Sequence of chain 1.K:
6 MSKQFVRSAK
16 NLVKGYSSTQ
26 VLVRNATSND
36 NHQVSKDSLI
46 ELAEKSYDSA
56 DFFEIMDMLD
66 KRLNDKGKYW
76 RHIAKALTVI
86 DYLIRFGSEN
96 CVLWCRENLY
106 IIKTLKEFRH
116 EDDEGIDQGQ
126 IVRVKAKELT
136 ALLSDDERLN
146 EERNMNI

Sequence of chain 1.I:
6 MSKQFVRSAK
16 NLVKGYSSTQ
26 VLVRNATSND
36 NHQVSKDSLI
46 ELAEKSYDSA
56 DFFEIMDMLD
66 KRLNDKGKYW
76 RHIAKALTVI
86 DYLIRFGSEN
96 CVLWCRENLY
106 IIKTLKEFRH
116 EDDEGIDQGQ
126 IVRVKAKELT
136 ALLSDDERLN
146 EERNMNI

A small-molecule ligand and the protein it binds are described below.
Small molecule (SMILES): CCCCCCCC(=O)OC[C@H](COP(=O)(O)O[C@@H]1[C@H](O)[C@H](O)[C@@H](OP(=O)(O)O)[C@H](OP(=O)(O)O)[C@H]1O)OC(=O)CCCCCCC

Binding-site contacts:
Ligand atom C5 contacts residue LYS19 of chain 1.K at 4.3 Å.
Ligand atom C3 contacts residue LYS19 of chain 1.I at 4.0 Å.
Ligand atom C4 contacts residue LYS19 of chain 1.I at 3.8 Å.
Ligand atom O52 contacts residue LYS15 of chain 1.K at 3.7 Å.
Ligand atom O41 contacts residue LYS15 of chain 1.I at 3.4 Å (salt-bridge).
Ligand atom O3 contacts residue LYS19 of chain 1.K at 4.5 Å.
Ligand atom P5 contacts residue LYS19 of chain 1.K at 4.0 Å.
Ligand atom P1 contacts residue LYS15 of chain 1.K at 3.3 Å.
Ligand atom O41 contacts residue LYS19 of chain 1.I at 4.0 Å.
Ligand atom O42 contacts residue LYS19 of chain 1.I at 2.6 Å (salt-bridge).
Ligand atom C5 contacts residue LYS19 of chain 1.I at 4.4 Å.
Ligand atom C6 contacts residue LYS19 of chain 1.K at 4.2 Å.
Ligand atom P4 contacts residue LYS19 of chain 1.I at 3.1 Å.
Ligand atom O51 contacts residue LYS19 of chain 1.K at 3.7 Å.
Ligand atom O5 contacts residue LYS19 of chain 1.K at 3.6 Å.
Ligand atom O53 contacts residue LYS66 of chain 1.K at 4.4 Å.
Ligand atom O1 contacts residue LYS15 of chain 1.K at 2.7 Å (salt-bridge).
Ligand atom O11 contacts residue LYS15 of chain 1.K at 3.1 Å (salt-bridge).
Ligand atom C6 contacts residue LYS15 of chain 1.K at 3.8 Å.
Ligand atom O42 contacts residue LYS15 of chain 1.I at 3.8 Å.
Ligand atom C4 contacts residue LYS19 of chain 1.K at 4.5 Å.
Ligand atom O51 contacts residue LYS66 of chain 1.K at 4.2 Å.
Ligand atom P4 contacts residue LYS15 of chain 1.I at 4.1 Å.
Ligand atom O13 contacts residue LYS15 of chain 1.K at 3.6 Å.
Ligand atom O52 contacts residue LYS19 of chain 1.K at 3.6 Å.
Ligand atom C2 contacts residue LYS19 of chain 1.I at 4.2 Å.
Ligand atom O6 contacts residue LYS15 of chain 1.K at 3.6 Å.
Ligand atom C1 contacts residue LYS15 of chain 1.K at 3.8 Å.
Ligand atom O43 contacts residue LYS19 of chain 1.I at 4.3 Å.
Ligand atom O4 contacts residue LYS19 of chain 1.I at 2.5 Å (salt-bridge).